This protein binds this small molecule.
Small molecule (SMILES): CC(=O)N[C@H]1[C@H](O[C@H]2[C@H](O)[C@@H](NC(C)=O)CO[C@@H]2CO)O[C@H](CO)[C@@H](O)[C@@H]1O

Sequence of chain 1.A:
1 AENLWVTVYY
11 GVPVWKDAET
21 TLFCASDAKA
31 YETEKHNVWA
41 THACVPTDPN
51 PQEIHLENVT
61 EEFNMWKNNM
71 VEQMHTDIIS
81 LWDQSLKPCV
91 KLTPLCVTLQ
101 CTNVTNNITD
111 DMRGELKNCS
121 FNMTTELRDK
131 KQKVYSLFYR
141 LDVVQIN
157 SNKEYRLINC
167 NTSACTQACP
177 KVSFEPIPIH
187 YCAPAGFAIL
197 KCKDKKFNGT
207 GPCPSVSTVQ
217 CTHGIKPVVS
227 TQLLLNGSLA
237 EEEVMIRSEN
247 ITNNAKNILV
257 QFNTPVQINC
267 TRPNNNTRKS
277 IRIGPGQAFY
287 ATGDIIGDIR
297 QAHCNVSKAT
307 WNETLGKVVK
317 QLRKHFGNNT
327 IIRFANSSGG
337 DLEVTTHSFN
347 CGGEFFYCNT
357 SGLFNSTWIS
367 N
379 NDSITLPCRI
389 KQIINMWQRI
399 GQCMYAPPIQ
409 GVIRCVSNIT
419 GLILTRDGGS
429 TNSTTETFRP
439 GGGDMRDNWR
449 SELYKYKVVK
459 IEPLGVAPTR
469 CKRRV

Binding-site contacts:
Ligand atom C6 contacts residue ASN103 of chain 1.A at 3.3 Å.
Ligand atom C7 contacts residue ASN103 of chain 1.A at 4.4 Å.
Ligand atom N2 contacts residue ILE108 of chain 1.A at 3.5 Å.
Ligand atom C6 contacts residue ILE108 of chain 1.A at 3.9 Å (hydrophobic).
Ligand atom C7 contacts residue ILE108 of chain 1.A at 4.5 Å (hydrophobic).
Ligand atom C4 contacts residue ASN103 of chain 1.A at 3.4 Å.
Ligand atom O5 contacts residue ASN103 of chain 1.A at 2.5 Å (h-bond).
Ligand atom C4 contacts residue ASP110 of chain 1.A at 3.4 Å.
Ligand atom C2 contacts residue ASN103 of chain 1.A at 2.5 Å.
Ligand atom N2 contacts residue ASN103 of chain 1.A at 3.5 Å (h-bond).
Ligand atom C3 contacts residue ASP110 of chain 1.A at 4.0 Å.
Ligand atom C3 contacts residue ASN103 of chain 1.A at 3.5 Å.
Ligand atom O6 contacts residue ARG140 of chain 1.A at 3.9 Å.
Ligand atom O6 contacts residue ASN103 of chain 1.A at 2.8 Å (h-bond).
Ligand atom O3 contacts residue ILE108 of chain 1.A at 4.3 Å.
Ligand atom C6 contacts residue THR109 of chain 1.A at 4.4 Å.
Ligand atom C2 contacts residue ASP110 of chain 1.A at 4.5 Å.
Ligand atom O3 contacts residue ASN103 of chain 1.A at 4.5 Å.
Ligand atom O4 contacts residue ASP110 of chain 1.A at 3.4 Å (salt-bridge).
Ligand atom C5 contacts residue ASN103 of chain 1.A at 3.1 Å.
Ligand atom O3 contacts residue ASP110 of chain 1.A at 3.7 Å.
Ligand atom C2 contacts residue ILE108 of chain 1.A at 3.9 Å (hydrophobic).
Ligand atom C5 contacts residue ASP110 of chain 1.A at 4.5 Å.
Ligand atom O6 contacts residue ILE108 of chain 1.A at 3.9 Å.
Ligand atom C1 contacts residue ASN103 of chain 1.A at 1.4 Å.